Sequence of chain 1.A:
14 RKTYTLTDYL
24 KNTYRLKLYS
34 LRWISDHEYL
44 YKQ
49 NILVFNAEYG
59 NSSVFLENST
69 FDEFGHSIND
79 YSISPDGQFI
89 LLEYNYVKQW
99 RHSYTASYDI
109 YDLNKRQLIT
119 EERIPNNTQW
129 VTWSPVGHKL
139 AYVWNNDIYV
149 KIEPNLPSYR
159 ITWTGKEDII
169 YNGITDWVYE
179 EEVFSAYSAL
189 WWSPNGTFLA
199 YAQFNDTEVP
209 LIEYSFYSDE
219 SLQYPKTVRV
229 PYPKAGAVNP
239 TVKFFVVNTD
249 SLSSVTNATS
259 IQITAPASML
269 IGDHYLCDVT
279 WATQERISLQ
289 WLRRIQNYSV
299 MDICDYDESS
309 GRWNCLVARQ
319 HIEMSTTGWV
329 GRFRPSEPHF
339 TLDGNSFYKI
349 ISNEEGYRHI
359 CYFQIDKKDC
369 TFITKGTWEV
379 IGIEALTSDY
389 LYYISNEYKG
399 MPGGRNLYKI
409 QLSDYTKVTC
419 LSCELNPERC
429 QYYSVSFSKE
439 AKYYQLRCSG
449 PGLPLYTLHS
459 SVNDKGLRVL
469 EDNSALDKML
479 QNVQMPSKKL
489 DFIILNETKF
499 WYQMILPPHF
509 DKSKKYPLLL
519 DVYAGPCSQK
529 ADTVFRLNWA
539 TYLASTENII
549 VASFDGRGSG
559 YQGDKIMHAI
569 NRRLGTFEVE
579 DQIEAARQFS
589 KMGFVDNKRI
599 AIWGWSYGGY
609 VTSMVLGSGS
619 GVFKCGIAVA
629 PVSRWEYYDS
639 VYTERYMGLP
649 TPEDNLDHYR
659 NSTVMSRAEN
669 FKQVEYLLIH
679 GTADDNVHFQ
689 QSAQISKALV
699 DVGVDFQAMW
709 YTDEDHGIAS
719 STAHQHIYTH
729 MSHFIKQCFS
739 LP

Binding-site contacts:
Ligand atom C8 contacts residue ILE168 of chain 1.A at 3.6 Å (hydrophobic).
Ligand atom N2 contacts residue ILE168 of chain 1.A at 3.8 Å.
Ligand atom C7 contacts residue ASN203 of chain 1.A at 3.3 Å.
Ligand atom C2 contacts residue ASN203 of chain 1.A at 2.6 Å.
Ligand atom C3 contacts residue ASN203 of chain 1.A at 3.9 Å.
Ligand atom O6 contacts residue GLU206 of chain 1.A at 4.0 Å.
Ligand atom C1 contacts residue THR205 of chain 1.A at 3.5 Å.
Ligand atom C1 contacts residue ILE168 of chain 1.A at 4.1 Å (hydrophobic).
Ligand atom O5 contacts residue ASN203 of chain 1.A at 2.3 Å (h-bond).
Ligand atom C6 contacts residue GLU206 of chain 1.A at 3.7 Å.
Ligand atom C4 contacts residue ASN203 of chain 1.A at 4.3 Å.
Ligand atom O7 contacts residue THR205 of chain 1.A at 3.8 Å.
Ligand atom C7 contacts residue GLU206 of chain 1.A at 4.1 Å.
Ligand atom C7 contacts residue ILE168 of chain 1.A at 3.8 Å (hydrophobic).
Ligand atom O7 contacts residue LYS241 of chain 1.A at 3.8 Å.
Ligand atom N2 contacts residue GLU206 of chain 1.A at 4.4 Å.
Ligand atom C7 contacts residue GLN201 of chain 1.A at 4.5 Å.
Ligand atom C8 contacts residue ASN203 of chain 1.A at 4.5 Å.
Ligand atom C7 contacts residue THR205 of chain 1.A at 4.2 Å.
Ligand atom C8 contacts residue GLN201 of chain 1.A at 4.2 Å.
Ligand atom C6 contacts residue THR205 of chain 1.A at 3.6 Å.
Ligand atom C8 contacts residue THR205 of chain 1.A at 3.9 Å.
Ligand atom C5 contacts residue ASN203 of chain 1.A at 3.6 Å.
Ligand atom C5 contacts residue THR205 of chain 1.A at 3.5 Å.
Ligand atom O7 contacts residue ASN203 of chain 1.A at 3.3 Å (h-bond).
Ligand atom N2 contacts residue ASN203 of chain 1.A at 3.0 Å (h-bond).
Ligand atom O5 contacts residue THR205 of chain 1.A at 3.6 Å (h-bond).
Ligand atom O7 contacts residue GLN201 of chain 1.A at 3.9 Å.
Ligand atom C1 contacts residue ASN203 of chain 1.A at 1.4 Å.
Ligand atom O7 contacts residue GLU206 of chain 1.A at 3.2 Å (salt-bridge).

The protein below binds the small molecule below.
Small molecule (SMILES): CC(=O)N[C@H]1[C@H](O[C@H]2[C@H](O)[C@@H](NC(C)=O)CO[C@@H]2CO)O[C@H](CO)[C@@H](O)[C@@H]1O